This small molecule binds to this protein.
Small molecule (SMILES): OC[C@H]1O[C@H](O[C@H]2[C@H](O)[C@@H](O)[C@@H](O)O[C@@H]2CO)[C@H](O)[C@@H](O)[C@@H]1O

Sequence of chain 1.C:
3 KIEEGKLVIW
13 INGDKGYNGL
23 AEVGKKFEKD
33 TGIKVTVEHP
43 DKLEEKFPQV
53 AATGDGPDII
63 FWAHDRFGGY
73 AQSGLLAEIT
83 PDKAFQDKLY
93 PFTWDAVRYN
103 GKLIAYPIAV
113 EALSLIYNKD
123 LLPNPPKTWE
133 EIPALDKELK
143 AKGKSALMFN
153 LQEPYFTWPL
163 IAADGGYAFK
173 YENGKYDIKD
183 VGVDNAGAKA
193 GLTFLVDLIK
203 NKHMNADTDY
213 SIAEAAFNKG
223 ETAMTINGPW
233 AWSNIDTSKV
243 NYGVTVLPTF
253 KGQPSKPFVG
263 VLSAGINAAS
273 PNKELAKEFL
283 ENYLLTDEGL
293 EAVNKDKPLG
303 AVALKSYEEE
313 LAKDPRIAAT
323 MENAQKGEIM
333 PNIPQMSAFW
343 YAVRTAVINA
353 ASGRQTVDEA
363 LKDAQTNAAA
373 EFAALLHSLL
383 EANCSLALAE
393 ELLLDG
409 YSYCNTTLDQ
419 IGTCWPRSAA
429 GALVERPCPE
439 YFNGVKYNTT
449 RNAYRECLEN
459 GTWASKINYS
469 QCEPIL

Binding-site contacts:
Ligand atom O4 contacts residue ARG68 of chain 1.C at 2.9 Å (salt-bridge).
Ligand atom C4 contacts residue TRP342 of chain 1.C at 3.6 Å (hydrophobic).
Ligand atom C6 contacts residue TYR157 of chain 1.C at 3.7 Å (hydrophobic).
Ligand atom C1 contacts residue TYR157 of chain 1.C at 3.5 Å (hydrophobic).
Ligand atom O2 contacts residue TRP64 of chain 1.C at 3.2 Å (h-bond).
Ligand atom O3 contacts residue GLU113 of chain 1.C at 3.8 Å.
Ligand atom C4 contacts residue TYR157 of chain 1.C at 3.9 Å (hydrophobic).
Ligand atom C1 contacts residue LYS17 of chain 1.C at 3.4 Å.
Ligand atom O4 contacts residue ARG346 of chain 1.C at 3.4 Å (salt-bridge).
Ligand atom C3 contacts residue TRP64 of chain 1.C at 3.7 Å (hydrophobic).
Ligand atom C6 contacts residue ARG346 of chain 1.C at 3.8 Å.
Ligand atom O3 contacts residue TRP64 of chain 1.C at 3.7 Å.
Ligand atom C2 contacts residue LYS17 of chain 1.C at 3.8 Å.
Ligand atom C4 contacts residue ARG68 of chain 1.C at 3.8 Å.
Ligand atom O2 contacts residue GLU113 of chain 1.C at 2.8 Å (salt-bridge).
Ligand atom O6 contacts residue PRO156 of chain 1.C at 3.3 Å.
Ligand atom C6 contacts residue PRO156 of chain 1.C at 3.6 Å (hydrophobic).
Ligand atom C1 contacts residue ASP16 of chain 1.C at 3.7 Å.
Ligand atom O1 contacts residue ASN14 of chain 1.C at 3.4 Å (h-bond).
Ligand atom O1 contacts residue ASP16 of chain 1.C at 3.0 Å (salt-bridge).
Ligand atom C3 contacts residue ASP67 of chain 1.C at 3.5 Å.
Ligand atom O3 contacts residue ARG68 of chain 1.C at 2.9 Å (salt-bridge).
Ligand atom C2 contacts residue TRP342 of chain 1.C at 3.9 Å (hydrophobic).
Ligand atom O1 contacts residue LYS17 of chain 1.C at 2.8 Å (salt-bridge).
Ligand atom O2 contacts residue ALA65 of chain 1.C at 3.6 Å.
Ligand atom C2 contacts residue GLU113 of chain 1.C at 3.4 Å.
Ligand atom O2 contacts residue MET332 of chain 1.C at 4.0 Å.
Ligand atom C6 contacts residue TRP342 of chain 1.C at 3.8 Å (hydrophobic).
Ligand atom O2 contacts residue LYS17 of chain 1.C at 3.0 Å (salt-bridge).
Ligand atom O6 contacts residue TYR157 of chain 1.C at 3.3 Å (h-bond).
Ligand atom C2 contacts residue ASP67 of chain 1.C at 3.3 Å.
Ligand atom O2 contacts residue ASP67 of chain 1.C at 2.7 Å (salt-bridge).
Ligand atom O3 contacts residue ASP67 of chain 1.C at 2.5 Å (salt-bridge).
Ligand atom O6 contacts residue GLU155 of chain 1.C at 2.6 Å (salt-bridge).
Ligand atom C3 contacts residue TRP342 of chain 1.C at 3.9 Å (hydrophobic).
Ligand atom O3 contacts residue ALA65 of chain 1.C at 3.3 Å.
Ligand atom O5 contacts residue TYR157 of chain 1.C at 3.3 Å.
Ligand atom C6 contacts residue GLU155 of chain 1.C at 3.4 Å.
Ligand atom C1 contacts residue TRP232 of chain 1.C at 3.9 Å (hydrophobic).
Ligand atom O3 contacts residue TRP342 of chain 1.C at 3.6 Å.